A protein and the small-molecule ligand that binds it are described below.
Small molecule (SMILES): COCCCNc1nc(Cl)c(-c2nc3ccccc3s2)c(N[C@@H]2C[C@H](CO)[C@@H](O)[C@H]2O)n1

Sequence of chain 1.B:
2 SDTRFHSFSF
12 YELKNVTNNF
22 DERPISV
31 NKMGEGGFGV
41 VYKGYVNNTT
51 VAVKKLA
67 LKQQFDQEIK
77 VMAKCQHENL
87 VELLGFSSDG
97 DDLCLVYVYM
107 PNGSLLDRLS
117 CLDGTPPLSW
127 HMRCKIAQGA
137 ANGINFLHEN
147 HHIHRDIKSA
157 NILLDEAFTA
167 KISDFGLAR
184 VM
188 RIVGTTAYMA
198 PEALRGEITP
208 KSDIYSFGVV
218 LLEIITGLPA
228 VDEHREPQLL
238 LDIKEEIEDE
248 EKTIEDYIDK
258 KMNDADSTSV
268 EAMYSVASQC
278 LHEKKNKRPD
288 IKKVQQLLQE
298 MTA

Binding-site contacts:
Ligand atom O19 contacts residue ALA156 of chain 1.B at 2.7 Å (h-bond).
Ligand atom C31 contacts residue LYS54 of chain 1.B at 3.5 Å.
Ligand atom C21 contacts residue TYR105 of chain 1.B at 3.6 Å (hydrophobic).
Ligand atom CL9 contacts residue VAL104 of chain 1.B at 3.1 Å.
Ligand atom C03 contacts residue MET106 of chain 1.B at 3.6 Å (hydrophobic).
Ligand atom O17 contacts residue SER110 of chain 1.B at 3.4 Å (h-bond).
Ligand atom C15 contacts residue MET33 of chain 1.B at 3.6 Å (hydrophobic).
Ligand atom N08 contacts residue MET33 of chain 1.B at 3.7 Å.
Ligand atom C30 contacts residue TYR103 of chain 1.B at 3.6 Å (hydrophobic).
Ligand atom N02 contacts residue MET33 of chain 1.B at 3.2 Å.
Ligand atom C05 contacts residue ALA52 of chain 1.B at 3.7 Å (hydrophobic).
Ligand atom C22 contacts residue TYR105 of chain 1.B at 3.2 Å (hydrophobic).
Ligand atom C05 contacts residue LEU159 of chain 1.B at 3.4 Å (hydrophobic).
Ligand atom C03 contacts residue MET33 of chain 1.B at 3.2 Å (hydrophobic).
Ligand atom C21 contacts residue GLY109 of chain 1.B at 3.3 Å.
Ligand atom C20 contacts residue GLY109 of chain 1.B at 3.7 Å.
Ligand atom O17 contacts residue ASP113 of chain 1.B at 3.3 Å (salt-bridge).
Ligand atom CL9 contacts residue ALA52 of chain 1.B at 3.3 Å.
Ligand atom C06 contacts residue LEU159 of chain 1.B at 3.2 Å (hydrophobic).
Ligand atom C20 contacts residue MET106 of chain 1.B at 3.8 Å (hydrophobic).
Ligand atom N04 contacts residue MET106 of chain 1.B at 3.4 Å (h-bond).
Ligand atom C21 contacts residue MET106 of chain 1.B at 3.6 Å (hydrophobic).
Ligand atom O23 contacts residue TYR105 of chain 1.B at 3.0 Å (h-bond).
Ligand atom C30 contacts residue ASP170 of chain 1.B at 3.5 Å.
Ligand atom C24 contacts residue TYR105 of chain 1.B at 3.2 Å (hydrophobic).
Ligand atom O23 contacts residue PRO107 of chain 1.B at 3.6 Å.
Ligand atom C20 contacts residue MET33 of chain 1.B at 3.8 Å (hydrophobic).
Ligand atom C10 contacts residue LEU159 of chain 1.B at 3.4 Å (hydrophobic).
Ligand atom N08 contacts residue MET106 of chain 1.B at 2.9 Å (h-bond).
Ligand atom N04 contacts residue MET33 of chain 1.B at 3.5 Å.
Ligand atom N08 contacts residue GLY109 of chain 1.B at 3.6 Å.
Ligand atom C01 contacts residue MET33 of chain 1.B at 3.5 Å (hydrophobic).
Ligand atom C13 contacts residue ALA156 of chain 1.B at 3.7 Å (hydrophobic).
Ligand atom C18 contacts residue ALA156 of chain 1.B at 3.1 Å (hydrophobic).
Ligand atom C29 contacts residue TYR103 of chain 1.B at 3.3 Å (hydrophobic).
Ligand atom CL9 contacts residue TYR105 of chain 1.B at 3.8 Å.
Ligand atom C13 contacts residue SER110 of chain 1.B at 3.5 Å.
Ligand atom CL9 contacts residue MET106 of chain 1.B at 3.6 Å.
Ligand atom C01 contacts residue LEU159 of chain 1.B at 3.5 Å (hydrophobic).
Ligand atom C31 contacts residue ASP170 of chain 1.B at 3.3 Å.